This small molecule binds to this protein.
Small molecule (SMILES): CC(=O)N[C@@H]1[C@@H](O)[C@H](O)[C@@H](CO)O[C@H]1O

Sequence of chain 2.A:
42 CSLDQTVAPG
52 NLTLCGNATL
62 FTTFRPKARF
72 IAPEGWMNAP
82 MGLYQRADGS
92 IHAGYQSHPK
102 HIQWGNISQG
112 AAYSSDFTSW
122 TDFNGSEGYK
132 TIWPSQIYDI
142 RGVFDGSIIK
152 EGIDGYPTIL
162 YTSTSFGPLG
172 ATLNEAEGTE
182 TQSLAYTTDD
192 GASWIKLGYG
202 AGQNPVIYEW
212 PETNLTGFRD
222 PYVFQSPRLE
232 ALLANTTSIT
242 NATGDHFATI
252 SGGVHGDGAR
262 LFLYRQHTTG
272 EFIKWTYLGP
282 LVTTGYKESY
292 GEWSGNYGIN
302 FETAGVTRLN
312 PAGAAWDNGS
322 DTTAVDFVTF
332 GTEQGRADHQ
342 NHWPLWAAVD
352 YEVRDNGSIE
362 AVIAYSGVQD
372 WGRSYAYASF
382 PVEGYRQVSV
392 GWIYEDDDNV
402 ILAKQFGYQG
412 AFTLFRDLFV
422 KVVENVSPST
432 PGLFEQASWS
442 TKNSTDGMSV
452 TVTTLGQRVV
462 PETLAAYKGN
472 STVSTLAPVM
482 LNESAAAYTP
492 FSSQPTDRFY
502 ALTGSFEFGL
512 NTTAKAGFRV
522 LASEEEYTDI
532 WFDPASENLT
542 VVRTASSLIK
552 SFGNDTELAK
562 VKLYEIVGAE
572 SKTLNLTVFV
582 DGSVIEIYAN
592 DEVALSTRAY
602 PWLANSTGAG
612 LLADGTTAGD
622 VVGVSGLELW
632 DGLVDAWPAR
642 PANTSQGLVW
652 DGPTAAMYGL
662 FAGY

Binding-site contacts:
Ligand atom O6 contacts residue LEU511 of chain 2.A at 3.9 Å.
Ligand atom O4 contacts residue SER430 of chain 2.A at 4.2 Å.
Ligand atom N2 contacts residue ASN512 of chain 2.A at 2.9 Å (h-bond).
Ligand atom C4 contacts residue ASN512 of chain 2.A at 4.2 Å.
Ligand atom C5 contacts residue ASN512 of chain 2.A at 3.7 Å.
Ligand atom C3 contacts residue ASN512 of chain 2.A at 3.8 Å.
Ligand atom O5 contacts residue ASN512 of chain 2.A at 2.3 Å (h-bond).
Ligand atom C6 contacts residue PRO432 of chain 2.A at 4.1 Å (hydrophobic).
Ligand atom C8 contacts residue ASN512 of chain 2.A at 4.2 Å.
Ligand atom O6 contacts residue GLU566 of chain 2.A at 2.7 Å (salt-bridge).
Ligand atom C6 contacts residue GLU566 of chain 2.A at 3.7 Å.
Ligand atom C1 contacts residue LEU511 of chain 2.A at 4.4 Å (hydrophobic).
Ligand atom C6 contacts residue LEU511 of chain 2.A at 4.5 Å (hydrophobic).
Ligand atom C1 contacts residue ASN512 of chain 2.A at 1.4 Å.
Ligand atom O6 contacts residue SER430 of chain 2.A at 4.0 Å.
Ligand atom O5 contacts residue LEU511 of chain 2.A at 3.7 Å.
Ligand atom C7 contacts residue ASN512 of chain 2.A at 3.7 Å.
Ligand atom C6 contacts residue SER430 of chain 2.A at 3.6 Å.
Ligand atom C2 contacts residue ASN512 of chain 2.A at 2.4 Å.